Binding-site contacts:
Ligand atom BRA contacts residue GLY262 of chain 1.A at 3.5 Å.
Ligand atom CAJ contacts residue TYR126 of chain 1.A at 3.7 Å (hydrophobic).
Ligand atom CAL contacts residue CYS129 of chain 1.A at 3.8 Å (hydrophobic).
Ligand atom CAB contacts residue ALA264 of chain 1.A at 3.5 Å (hydrophobic).
Ligand atom CAB contacts residue PHE163 of chain 1.A at 3.5 Å (hydrophobic).
Ligand atom BRA contacts residue CYS129 of chain 1.A at 3.2 Å.
Ligand atom CAM contacts residue PHE164 of chain 1.A at 4.0 Å (hydrophobic).
Ligand atom CAF contacts residue PHE163 of chain 1.A at 3.7 Å (hydrophobic).
Ligand atom CAE contacts residue ALA264 of chain 1.A at 3.5 Å (hydrophobic).
Ligand atom BRA contacts residue TYR126 of chain 1.A at 3.9 Å.
Ligand atom BRA contacts residue LEU234 of chain 1.A at 3.7 Å.
Ligand atom CAJ contacts residue SER263 of chain 1.A at 3.5 Å.
Ligand atom CAF contacts residue ALA264 of chain 1.A at 3.9 Å (hydrophobic).
Ligand atom CAG contacts residue SER167 of chain 1.A at 3.1 Å.
Ligand atom SAH contacts residue SER167 of chain 1.A at 2.9 Å (h-bond).
Ligand atom CAM contacts residue CYS129 of chain 1.A at 3.5 Å (hydrophobic).
Ligand atom BRA contacts residue LEU124 of chain 1.A at 4.0 Å.
Ligand atom SAH contacts residue PHE163 of chain 1.A at 3.9 Å.
Ligand atom CAJ contacts residue ALA264 of chain 1.A at 3.4 Å (hydrophobic).
Ligand atom CAD contacts residue ALA264 of chain 1.A at 3.8 Å (hydrophobic).
Ligand atom NAA contacts residue PHE163 of chain 1.A at 3.5 Å.
Ligand atom CAN contacts residue VAL130 of chain 1.A at 3.5 Å (hydrophobic).
Ligand atom CAI contacts residue PHE163 of chain 1.A at 3.9 Å (hydrophobic).
Ligand atom SAH contacts residue HEM1 of chain 1.C at 3.3 Å (h-bond).
Ligand atom CAB contacts residue HEM1 of chain 1.C at 3.2 Å.
Ligand atom CAM contacts residue VAL130 of chain 1.A at 3.8 Å (hydrophobic).
Ligand atom CAM contacts residue LEU234 of chain 1.A at 3.9 Å (hydrophobic).
Ligand atom CAD contacts residue HEM1 of chain 1.C at 3.1 Å.
Ligand atom NAC contacts residue PHE163 of chain 1.A at 3.9 Å.
Ligand atom CAK contacts residue GLY262 of chain 1.A at 3.4 Å.
Ligand atom NAA contacts residue ALA264 of chain 1.A at 3.4 Å.
Ligand atom CAK contacts residue SER263 of chain 1.A at 3.2 Å.
Ligand atom CAG contacts residue PHE163 of chain 1.A at 3.9 Å (hydrophobic).
Ligand atom CAI contacts residue TYR126 of chain 1.A at 3.8 Å (hydrophobic).
Ligand atom NAC contacts residue ALA264 of chain 1.A at 3.7 Å.
Ligand atom BRA contacts residue VAL125 of chain 1.A at 3.6 Å.
Ligand atom CAN contacts residue PHE163 of chain 1.A at 3.6 Å (hydrophobic).
Ligand atom CAG contacts residue TYR126 of chain 1.A at 3.6 Å (hydrophobic).
Ligand atom NAC contacts residue HEM1 of chain 1.C at 2.4 Å.
Ligand atom CAE contacts residue PHE163 of chain 1.A at 3.9 Å (hydrophobic).

Sequence of chain 1.A:
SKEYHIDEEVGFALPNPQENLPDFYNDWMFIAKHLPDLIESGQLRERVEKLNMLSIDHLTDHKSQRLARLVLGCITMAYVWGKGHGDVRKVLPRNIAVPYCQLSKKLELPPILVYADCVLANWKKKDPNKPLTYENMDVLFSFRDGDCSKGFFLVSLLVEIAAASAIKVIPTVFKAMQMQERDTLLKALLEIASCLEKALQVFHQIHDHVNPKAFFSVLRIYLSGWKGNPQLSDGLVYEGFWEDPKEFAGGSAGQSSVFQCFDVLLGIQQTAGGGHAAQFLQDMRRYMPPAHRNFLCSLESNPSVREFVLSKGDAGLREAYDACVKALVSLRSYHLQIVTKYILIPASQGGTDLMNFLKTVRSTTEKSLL

This protein binds this small molecule.
Small molecule (SMILES): Brc1ccc(-c2csc3nccn23)cc1